Sequence of chain 1.A:
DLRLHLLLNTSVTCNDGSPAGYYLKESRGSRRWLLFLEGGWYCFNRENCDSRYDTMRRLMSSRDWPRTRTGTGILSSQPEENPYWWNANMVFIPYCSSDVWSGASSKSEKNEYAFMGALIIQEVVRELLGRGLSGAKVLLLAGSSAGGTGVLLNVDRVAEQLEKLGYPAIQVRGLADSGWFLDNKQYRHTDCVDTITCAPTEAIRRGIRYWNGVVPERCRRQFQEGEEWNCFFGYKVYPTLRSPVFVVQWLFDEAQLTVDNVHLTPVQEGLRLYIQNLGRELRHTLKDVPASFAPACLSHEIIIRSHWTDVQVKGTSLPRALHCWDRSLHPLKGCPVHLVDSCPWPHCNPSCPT

Binding-site contacts:
Ligand atom C2 contacts residue TRP51 of chain 1.A at 3.9 Å (hydrophobic).
Ligand atom C8 contacts residue THR159 of chain 1.A at 3.4 Å.
Ligand atom C9 contacts residue THR159 of chain 1.A at 3.8 Å.
Ligand atom C3 contacts residue ILE214 of chain 1.A at 3.9 Å (hydrophobic).
Ligand atom O3 contacts residue THR159 of chain 1.A at 4.3 Å.
Ligand atom C7 contacts residue PHE243 of chain 1.A at 3.9 Å (hydrophobic).
Ligand atom O2 contacts residue TRP51 of chain 1.A at 4.0 Å.
Ligand atom S1 contacts residue PHE191 of chain 1.A at 3.8 Å.
Ligand atom C9 contacts residue SER155 of chain 1.A at 3.5 Å.
Ligand atom O3 contacts residue PHE191 of chain 1.A at 4.0 Å.
Ligand atom C8 contacts residue PHE191 of chain 1.A at 3.4 Å (hydrophobic).
Ligand atom C7 contacts residue PHE191 of chain 1.A at 3.8 Å (hydrophobic).
Ligand atom C6 contacts residue PRO210 of chain 1.A at 4.1 Å (hydrophobic).
Ligand atom O2 contacts residue ALA265 of chain 1.A at 4.2 Å.
Ligand atom C3 contacts residue TYR52 of chain 1.A at 3.8 Å (hydrophobic).
Ligand atom C5 contacts residue ILE214 of chain 1.A at 4.3 Å (hydrophobic).
Ligand atom C9 contacts residue ALA156 of chain 1.A at 3.4 Å (hydrophobic).
Ligand atom O1 contacts residue ALA156 of chain 1.A at 3.5 Å (h-bond).
Ligand atom S1 contacts residue ALA156 of chain 1.A at 4.0 Å.
Ligand atom N1 contacts residue TYR52 of chain 1.A at 4.2 Å.
Ligand atom O2 contacts residue PHE191 of chain 1.A at 3.2 Å.
Ligand atom C1 contacts residue TRP51 of chain 1.A at 3.6 Å (hydrophobic).
Ligand atom C1 contacts residue ALA156 of chain 1.A at 4.1 Å (hydrophobic).
Ligand atom C2 contacts residue TYR52 of chain 1.A at 3.4 Å (hydrophobic).
Ligand atom S1 contacts residue SER155 of chain 1.A at 4.3 Å.
Ligand atom C6 contacts residue PHE191 of chain 1.A at 4.2 Å (hydrophobic).
Ligand atom C7 contacts residue PHE242 of chain 1.A at 4.0 Å (hydrophobic).
Ligand atom C4 contacts residue ILE214 of chain 1.A at 4.1 Å (hydrophobic).
Ligand atom O3 contacts residue PHE242 of chain 1.A at 3.8 Å.
Ligand atom C1 contacts residue TYR52 of chain 1.A at 4.3 Å (hydrophobic).
Ligand atom O1 contacts residue HIS312 of chain 1.A at 4.1 Å.
Ligand atom C3 contacts residue VAL110 of chain 1.A at 3.7 Å (hydrophobic).
Ligand atom C6 contacts residue PHE243 of chain 1.A at 4.1 Å (hydrophobic).
Ligand atom N1 contacts residue ALA156 of chain 1.A at 4.5 Å.
Ligand atom C9 contacts residue PHE191 of chain 1.A at 3.2 Å (hydrophobic).
Ligand atom O1 contacts residue SER155 of chain 1.A at 3.4 Å.
Ligand atom O1 contacts residue PHE191 of chain 1.A at 4.1 Å.
Ligand atom N1 contacts residue VAL110 of chain 1.A at 3.9 Å.
Ligand atom N1 contacts residue THR159 of chain 1.A at 4.5 Å.
Ligand atom C8 contacts residue ALA156 of chain 1.A at 4.3 Å (hydrophobic).

This protein binds this small molecule.
Small molecule (SMILES): O=S1(=O)CCN(Cc2ccco2)CC1